Sequence of chain 1.A:
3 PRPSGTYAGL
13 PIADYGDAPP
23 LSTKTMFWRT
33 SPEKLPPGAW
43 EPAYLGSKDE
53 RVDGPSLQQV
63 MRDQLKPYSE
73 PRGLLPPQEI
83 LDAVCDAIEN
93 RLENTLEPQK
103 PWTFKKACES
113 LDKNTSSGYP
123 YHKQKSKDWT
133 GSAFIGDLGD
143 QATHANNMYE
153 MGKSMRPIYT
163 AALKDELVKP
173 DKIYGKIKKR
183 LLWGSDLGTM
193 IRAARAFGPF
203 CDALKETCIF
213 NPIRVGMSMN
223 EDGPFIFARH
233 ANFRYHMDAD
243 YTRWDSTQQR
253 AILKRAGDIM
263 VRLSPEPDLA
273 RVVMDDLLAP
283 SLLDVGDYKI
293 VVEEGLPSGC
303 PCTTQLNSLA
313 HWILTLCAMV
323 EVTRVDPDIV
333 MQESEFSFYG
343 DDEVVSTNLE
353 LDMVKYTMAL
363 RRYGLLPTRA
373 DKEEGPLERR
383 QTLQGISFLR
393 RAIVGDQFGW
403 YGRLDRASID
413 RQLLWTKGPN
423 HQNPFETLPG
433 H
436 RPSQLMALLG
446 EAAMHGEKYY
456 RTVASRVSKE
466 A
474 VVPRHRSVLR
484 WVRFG

Binding-site contacts:
Ligand atom OAJ contacts residue MET221 of chain 1.A at 3.9 Å.
Ligand atom CBE contacts residue ARG392 of chain 1.A at 3.5 Å.
Ligand atom CAP contacts residue LEU391 of chain 1.A at 3.8 Å (hydrophobic).
Ligand atom CAW contacts residue ARG393 of chain 1.A at 3.9 Å.
Ligand atom OAK contacts residue ARG393 of chain 1.A at 3.4 Å (salt-bridge).
Ligand atom CBB contacts residue ARG392 of chain 1.A at 3.2 Å.
Ligand atom OAE contacts residue GLN439 of chain 1.A at 3.0 Å.
Ligand atom OAB contacts residue LEU391 of chain 1.A at 4.0 Å.
Ligand atom CBI contacts residue GLN414 of chain 1.A at 3.8 Å.
Ligand atom OAK contacts residue MET221 of chain 1.A at 3.2 Å.
Ligand atom OAD contacts residue GLN439 of chain 1.A at 3.6 Å.
Ligand atom CAU contacts residue TRP417 of chain 1.A at 3.6 Å (hydrophobic).
Ligand atom CAM contacts residue GLN414 of chain 1.A at 4.0 Å.
Ligand atom CBD contacts residue ARG392 of chain 1.A at 3.5 Å.
Ligand atom OAJ contacts residue MET219 of chain 1.A at 2.7 Å (h-bond).
Ligand atom CAL contacts residue TYR341 of chain 1.A at 3.7 Å (hydrophobic).
Ligand atom CAR contacts residue PHE29 of chain 1.A at 3.8 Å (hydrophobic).
Ligand atom CAQ contacts residue ARG392 of chain 1.A at 3.7 Å.
Ligand atom CBF contacts residue LYS419 of chain 1.A at 3.6 Å.
Ligand atom OAB contacts residue ARG392 of chain 1.A at 2.9 Å (salt-bridge).
Ligand atom CAM contacts residue TRP417 of chain 1.A at 3.3 Å (hydrophobic).
Ligand atom CAS contacts residue LYS419 of chain 1.A at 3.5 Å.
Ligand atom NAY contacts residue LYS419 of chain 1.A at 3.7 Å.
Ligand atom OAE contacts residue ARG436 of chain 1.A at 2.5 Å (salt-bridge).
Ligand atom SBM contacts residue ARG436 of chain 1.A at 3.8 Å.
Ligand atom OAF contacts residue GLN414 of chain 1.A at 3.8 Å.
Ligand atom NBL contacts residue LEU391 of chain 1.A at 3.8 Å.
Ligand atom CAA contacts residue ARG392 of chain 1.A at 3.3 Å.
Ligand atom OAB contacts residue ARG393 of chain 1.A at 3.8 Å.
Ligand atom CAR contacts residue GLN414 of chain 1.A at 3.7 Å.
Ligand atom CBK contacts residue LYS419 of chain 1.A at 3.9 Å.
Ligand atom CAV contacts residue ARG392 of chain 1.A at 3.3 Å.
Ligand atom OAH contacts residue LYS419 of chain 1.A at 2.8 Å (salt-bridge).
Ligand atom OAH contacts residue THR418 of chain 1.A at 3.4 Å (h-bond).
Ligand atom CAO contacts residue ARG392 of chain 1.A at 3.4 Å.
Ligand atom CAZ contacts residue ARG392 of chain 1.A at 3.8 Å.
Ligand atom SBM contacts residue GLN439 of chain 1.A at 3.8 Å.
Ligand atom CAU contacts residue ARG436 of chain 1.A at 4.0 Å.
Ligand atom CBG contacts residue LEU391 of chain 1.A at 3.9 Å (hydrophobic).
Ligand atom OAI contacts residue LEU169 of chain 1.A at 3.5 Å.

This protein binds this small molecule.
Small molecule (SMILES): Cc1ccc(C(=O)Nc2ccc(S(=O)(=O)O)c3cccc(S(=O)(=O)O)c23)cc1NC(=O)c1cccc([N+](=O)[O-])c1